Sequence of chain 22.E:
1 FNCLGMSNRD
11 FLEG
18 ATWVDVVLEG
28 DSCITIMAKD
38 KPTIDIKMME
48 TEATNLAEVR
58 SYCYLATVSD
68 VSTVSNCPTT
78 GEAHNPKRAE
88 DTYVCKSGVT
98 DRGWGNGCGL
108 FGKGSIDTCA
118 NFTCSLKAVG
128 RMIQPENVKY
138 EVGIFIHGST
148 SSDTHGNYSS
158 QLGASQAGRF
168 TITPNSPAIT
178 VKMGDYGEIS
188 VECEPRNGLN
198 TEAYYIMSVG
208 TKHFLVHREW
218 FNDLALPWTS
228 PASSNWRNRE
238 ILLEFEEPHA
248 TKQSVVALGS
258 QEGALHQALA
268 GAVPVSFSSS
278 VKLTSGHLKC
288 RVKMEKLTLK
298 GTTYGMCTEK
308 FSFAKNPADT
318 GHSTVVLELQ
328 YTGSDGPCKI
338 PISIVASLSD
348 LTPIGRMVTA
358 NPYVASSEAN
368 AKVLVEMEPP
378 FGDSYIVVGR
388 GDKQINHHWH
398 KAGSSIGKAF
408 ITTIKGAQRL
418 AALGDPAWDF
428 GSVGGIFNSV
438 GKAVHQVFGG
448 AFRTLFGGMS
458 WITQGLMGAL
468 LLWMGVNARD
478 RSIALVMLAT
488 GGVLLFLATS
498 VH

This protein binds this small molecule.
Small molecule (SMILES): CC(=O)N[C@@H]1[C@@H](O)[C@H](O)[C@@H](CO)O[C@H]1O

Binding-site contacts:
Ligand atom C3 contacts residue ASN154 of chain 22.E at 3.8 Å.
Ligand atom C1 contacts residue SER156 of chain 22.E at 4.5 Å.
Ligand atom C2 contacts residue ASN154 of chain 22.E at 2.5 Å.
Ligand atom C4 contacts residue ASN154 of chain 22.E at 4.2 Å.
Ligand atom C5 contacts residue ASN154 of chain 22.E at 3.6 Å.
Ligand atom C1 contacts residue SER157 of chain 22.E at 4.2 Å.
Ligand atom N2 contacts residue ASN154 of chain 22.E at 2.9 Å (h-bond).
Ligand atom O5 contacts residue ASN154 of chain 22.E at 2.4 Å (h-bond).
Ligand atom C8 contacts residue ASN154 of chain 22.E at 4.0 Å.
Ligand atom C7 contacts residue ASN154 of chain 22.E at 3.6 Å.
Ligand atom O5 contacts residue SER157 of chain 22.E at 3.9 Å.
Ligand atom O7 contacts residue ASN154 of chain 22.E at 4.0 Å.
Ligand atom C1 contacts residue ASN154 of chain 22.E at 1.4 Å.